Sequence of chain 1.D:
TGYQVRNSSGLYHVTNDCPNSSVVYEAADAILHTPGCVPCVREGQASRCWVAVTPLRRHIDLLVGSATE

Binding-site contacts:
Ligand atom C3 contacts residue VAL42 of chain 1.E at 4.3 Å (hydrophobic).
Ligand atom C5 contacts residue ARG43 of chain 1.E at 4.0 Å.
Ligand atom C1 contacts residue CYS41 of chain 1.E at 3.8 Å (hydrophobic).
Ligand atom O5 contacts residue CYS41 of chain 1.E at 4.3 Å.
Ligand atom C3 contacts residue ASN21 of chain 1.D at 3.8 Å.
Ligand atom O5 contacts residue ASN21 of chain 1.D at 2.3 Å (h-bond).
Ligand atom O7 contacts residue ASN21 of chain 1.D at 3.4 Å (h-bond).
Ligand atom O6 contacts residue GLU44 of chain 1.E at 4.5 Å.
Ligand atom O7 contacts residue CYS41 of chain 1.E at 2.9 Å (h-bond).
Ligand atom C4 contacts residue ASN21 of chain 1.D at 4.2 Å.
Ligand atom C2 contacts residue CYS41 of chain 1.E at 3.8 Å (hydrophobic).
Ligand atom C2 contacts residue VAL42 of chain 1.E at 4.1 Å (hydrophobic).
Ligand atom O5 contacts residue VAL42 of chain 1.E at 3.6 Å.
Ligand atom O5 contacts residue ARG43 of chain 1.E at 3.0 Å (salt-bridge).
Ligand atom C5 contacts residue ASN21 of chain 1.D at 3.6 Å.
Ligand atom C1 contacts residue VAL42 of chain 1.E at 4.2 Å (hydrophobic).
Ligand atom O6 contacts residue ARG43 of chain 1.E at 2.7 Å (salt-bridge).
Ligand atom O3 contacts residue VAL42 of chain 1.E at 4.2 Å.
Ligand atom N2 contacts residue CYS41 of chain 1.E at 4.2 Å.
Ligand atom N2 contacts residue ASN21 of chain 1.D at 2.9 Å (h-bond).
Ligand atom C7 contacts residue ASN21 of chain 1.D at 3.3 Å.
Ligand atom C5 contacts residue VAL42 of chain 1.E at 4.5 Å (hydrophobic).
Ligand atom C7 contacts residue CYS41 of chain 1.E at 3.8 Å (hydrophobic).
Ligand atom C2 contacts residue ASN21 of chain 1.D at 2.4 Å.
Ligand atom C6 contacts residue VAL42 of chain 1.E at 4.4 Å (hydrophobic).
Ligand atom O6 contacts residue VAL42 of chain 1.E at 3.2 Å.
Ligand atom C1 contacts residue ASN21 of chain 1.D at 1.4 Å.
Ligand atom C6 contacts residue ARG43 of chain 1.E at 3.2 Å.
Ligand atom C1 contacts residue ARG43 of chain 1.E at 4.0 Å.
Ligand atom C4 contacts residue VAL42 of chain 1.E at 3.9 Å (hydrophobic).
Ligand atom C8 contacts residue ASN21 of chain 1.D at 4.4 Å.

The protein below binds the small molecule below.
Small molecule (SMILES): CC(=O)N[C@@H]1[C@@H](O)[C@H](O)[C@@H](CO)O[C@H]1O

Sequence of chain 1.E:
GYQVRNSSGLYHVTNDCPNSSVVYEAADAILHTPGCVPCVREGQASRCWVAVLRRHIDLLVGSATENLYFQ